Binding-site contacts:
Ligand atom C5 contacts residue ASN240 of chain 1.A at 3.7 Å.
Ligand atom C7 contacts residue ASN240 of chain 1.A at 3.4 Å.
Ligand atom C1 contacts residue THR242 of chain 1.A at 3.4 Å.
Ligand atom O5 contacts residue ASN240 of chain 1.A at 2.4 Å (h-bond).
Ligand atom C3 contacts residue ASN240 of chain 1.A at 3.8 Å.
Ligand atom C1 contacts residue ASN240 of chain 1.A at 1.4 Å.
Ligand atom O7 contacts residue ASN240 of chain 1.A at 3.6 Å (h-bond).
Ligand atom C2 contacts residue ASN240 of chain 1.A at 2.5 Å.
Ligand atom C6 contacts residue THR242 of chain 1.A at 3.5 Å.
Ligand atom C2 contacts residue THR242 of chain 1.A at 4.5 Å.
Ligand atom O5 contacts residue THR242 of chain 1.A at 3.3 Å (h-bond).
Ligand atom O5 contacts residue ASP243 of chain 1.A at 4.0 Å.
Ligand atom O6 contacts residue ASP243 of chain 1.A at 4.0 Å.
Ligand atom N2 contacts residue ASN240 of chain 1.A at 2.9 Å (h-bond).
Ligand atom C5 contacts residue THR242 of chain 1.A at 3.6 Å.
Ligand atom O6 contacts residue THR242 of chain 1.A at 2.4 Å (h-bond).
Ligand atom C4 contacts residue ASN240 of chain 1.A at 4.2 Å.

Sequence of chain 1.A:
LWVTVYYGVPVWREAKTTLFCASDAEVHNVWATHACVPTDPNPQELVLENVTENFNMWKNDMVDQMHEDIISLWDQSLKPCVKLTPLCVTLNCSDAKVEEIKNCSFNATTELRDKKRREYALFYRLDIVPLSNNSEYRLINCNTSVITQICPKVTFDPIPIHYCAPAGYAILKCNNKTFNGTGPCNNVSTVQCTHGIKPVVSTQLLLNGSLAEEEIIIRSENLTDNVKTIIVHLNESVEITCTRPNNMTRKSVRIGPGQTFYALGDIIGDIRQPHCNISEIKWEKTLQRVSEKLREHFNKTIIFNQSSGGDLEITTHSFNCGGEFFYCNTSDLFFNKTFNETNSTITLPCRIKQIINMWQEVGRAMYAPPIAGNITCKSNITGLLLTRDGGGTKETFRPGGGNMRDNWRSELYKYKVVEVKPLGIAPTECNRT

This small molecule binds to this protein.
Small molecule (SMILES): CC(=O)N[C@@H]1[C@@H](O)[C@H](O)[C@@H](CO)O[C@H]1O